Sequence of chain 1.G:
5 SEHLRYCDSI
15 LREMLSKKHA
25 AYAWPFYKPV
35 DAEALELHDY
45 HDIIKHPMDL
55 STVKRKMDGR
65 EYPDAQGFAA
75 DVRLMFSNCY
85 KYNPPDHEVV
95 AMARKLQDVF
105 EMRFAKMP

Binding-site contacts:
Ligand atom O6 contacts residue TRP28 of chain 1.G at 3.6 Å.
Ligand atom O3 contacts residue LEU39 of chain 1.G at 3.8 Å.
Ligand atom C contacts residue TYR86 of chain 1.G at 3.8 Å (hydrophobic).
Ligand atom C8 contacts residue LEU39 of chain 1.G at 4.3 Å (hydrophobic).
Ligand atom C29 contacts residue MET96 of chain 1.G at 4.3 Å (hydrophobic).
Ligand atom C5 contacts residue PRO29 of chain 1.G at 3.6 Å (hydrophobic).
Ligand atom C21 contacts residue VAL93 of chain 1.G at 4.3 Å (hydrophobic).
Ligand atom C contacts residue LEU41 of chain 1.G at 3.8 Å (hydrophobic).
Ligand atom C24 contacts residue LEU39 of chain 1.G at 4.0 Å (hydrophobic).
Ligand atom O4 contacts residue VAL93 of chain 1.G at 4.1 Å.
Ligand atom C28 contacts residue MET96 of chain 1.G at 4.3 Å (hydrophobic).
Ligand atom O8 contacts residue TRP28 of chain 1.G at 3.6 Å.
Ligand atom O4 contacts residue HIS91 of chain 1.G at 4.0 Å.
Ligand atom O8 contacts residue MET96 of chain 1.G at 3.5 Å (h-bond).
Ligand atom O1 contacts residue CYS83 of chain 1.G at 3.9 Å.
Ligand atom O contacts residue VAL93 of chain 1.G at 4.1 Å.
Ligand atom C contacts residue ASN87 of chain 1.G at 3.2 Å.
Ligand atom C2 contacts residue ASN87 of chain 1.G at 4.3 Å.
Ligand atom O2 contacts residue VAL93 of chain 1.G at 3.5 Å.
Ligand atom C7 contacts residue PRO29 of chain 1.G at 3.3 Å (hydrophobic).
Ligand atom O1 contacts residue ASN87 of chain 1.G at 3.1 Å (h-bond).
Ligand atom C18 contacts residue TRP28 of chain 1.G at 4.0 Å (hydrophobic).
Ligand atom C10 contacts residue LEU41 of chain 1.G at 4.2 Å (hydrophobic).
Ligand atom C5 contacts residue VAL34 of chain 1.G at 3.7 Å (hydrophobic).
Ligand atom C1 contacts residue ASN87 of chain 1.G at 3.7 Å.
Ligand atom C25 contacts residue TRP28 of chain 1.G at 3.7 Å (hydrophobic).
Ligand atom C20 contacts residue VAL93 of chain 1.G at 4.3 Å (hydrophobic).
Ligand atom C3 contacts residue VAL93 of chain 1.G at 4.2 Å (hydrophobic).
Ligand atom C5 contacts residue PHE30 of chain 1.G at 4.1 Å (hydrophobic).
Ligand atom C27 contacts residue GLU92 of chain 1.G at 3.9 Å.
Ligand atom O contacts residue ASN87 of chain 1.G at 3.3 Å (h-bond).
Ligand atom O5 contacts residue LEU39 of chain 1.G at 3.7 Å.
Ligand atom C3 contacts residue ASN87 of chain 1.G at 3.6 Å.
Ligand atom C6 contacts residue VAL34 of chain 1.G at 4.3 Å (hydrophobic).
Ligand atom C24 contacts residue TRP28 of chain 1.G at 4.2 Å (hydrophobic).
Ligand atom O2 contacts residue ASN87 of chain 1.G at 3.0 Å (h-bond).
Ligand atom O3 contacts residue LEU41 of chain 1.G at 4.0 Å.
Ligand atom C28 contacts residue GLU92 of chain 1.G at 3.8 Å.
Ligand atom C4 contacts residue VAL34 of chain 1.G at 4.0 Å (hydrophobic).
Ligand atom C25 contacts residue LEU39 of chain 1.G at 4.0 Å (hydrophobic).

The protein below binds the small molecule below.
Small molecule (SMILES): CC(=O)OC[C@]12CC[C@H]3[C@@H](C[C@H]4O[C@]45CCCC(=O)[C@]35C)[C@]1(O)CC[C@@]2(O)[C@@](C)(O)[C@@H]1CC(C)=C(C)C(=O)O1